Binding-site contacts:
Ligand atom O5 contacts residue ASN77 of chain 1.C at 2.5 Å (h-bond).
Ligand atom C4 contacts residue ASN77 of chain 1.C at 4.3 Å.
Ligand atom C2 contacts residue ASN77 of chain 1.C at 2.4 Å.
Ligand atom O5 contacts residue PHE75 of chain 1.C at 4.2 Å.
Ligand atom C1 contacts residue ASN77 of chain 1.C at 1.4 Å.
Ligand atom O7 contacts residue VAL60 of chain 1.C at 3.1 Å.
Ligand atom C7 contacts residue ASN77 of chain 1.C at 3.1 Å.
Ligand atom C3 contacts residue ASN77 of chain 1.C at 3.8 Å.
Ligand atom O7 contacts residue ASN77 of chain 1.C at 3.1 Å (h-bond).
Ligand atom O6 contacts residue ARG86 of chain 1.C at 4.2 Å.
Ligand atom O7 contacts residue PHE75 of chain 1.C at 4.0 Å.
Ligand atom C8 contacts residue ASN77 of chain 1.C at 4.2 Å.
Ligand atom C5 contacts residue THR79 of chain 1.C at 3.9 Å.
Ligand atom O6 contacts residue PHE75 of chain 1.C at 4.1 Å.
Ligand atom C8 contacts residue GLN55 of chain 1.C at 3.8 Å.
Ligand atom N2 contacts residue VAL60 of chain 1.C at 4.4 Å.
Ligand atom O6 contacts residue THR79 of chain 1.C at 2.5 Å (h-bond).
Ligand atom O5 contacts residue THR79 of chain 1.C at 3.5 Å (h-bond).
Ligand atom N2 contacts residue ASN77 of chain 1.C at 2.8 Å (h-bond).
Ligand atom C8 contacts residue VAL60 of chain 1.C at 3.2 Å (hydrophobic).
Ligand atom C5 contacts residue ASN77 of chain 1.C at 3.7 Å.
Ligand atom C6 contacts residue THR79 of chain 1.C at 3.1 Å.
Ligand atom C7 contacts residue VAL60 of chain 1.C at 3.4 Å (hydrophobic).

This small molecule binds to this protein.
Small molecule (SMILES): CC(=O)N[C@@H]1[C@@H](O)[C@H](O)[C@@H](CO)O[C@H]1O

Sequence of chain 1.C:
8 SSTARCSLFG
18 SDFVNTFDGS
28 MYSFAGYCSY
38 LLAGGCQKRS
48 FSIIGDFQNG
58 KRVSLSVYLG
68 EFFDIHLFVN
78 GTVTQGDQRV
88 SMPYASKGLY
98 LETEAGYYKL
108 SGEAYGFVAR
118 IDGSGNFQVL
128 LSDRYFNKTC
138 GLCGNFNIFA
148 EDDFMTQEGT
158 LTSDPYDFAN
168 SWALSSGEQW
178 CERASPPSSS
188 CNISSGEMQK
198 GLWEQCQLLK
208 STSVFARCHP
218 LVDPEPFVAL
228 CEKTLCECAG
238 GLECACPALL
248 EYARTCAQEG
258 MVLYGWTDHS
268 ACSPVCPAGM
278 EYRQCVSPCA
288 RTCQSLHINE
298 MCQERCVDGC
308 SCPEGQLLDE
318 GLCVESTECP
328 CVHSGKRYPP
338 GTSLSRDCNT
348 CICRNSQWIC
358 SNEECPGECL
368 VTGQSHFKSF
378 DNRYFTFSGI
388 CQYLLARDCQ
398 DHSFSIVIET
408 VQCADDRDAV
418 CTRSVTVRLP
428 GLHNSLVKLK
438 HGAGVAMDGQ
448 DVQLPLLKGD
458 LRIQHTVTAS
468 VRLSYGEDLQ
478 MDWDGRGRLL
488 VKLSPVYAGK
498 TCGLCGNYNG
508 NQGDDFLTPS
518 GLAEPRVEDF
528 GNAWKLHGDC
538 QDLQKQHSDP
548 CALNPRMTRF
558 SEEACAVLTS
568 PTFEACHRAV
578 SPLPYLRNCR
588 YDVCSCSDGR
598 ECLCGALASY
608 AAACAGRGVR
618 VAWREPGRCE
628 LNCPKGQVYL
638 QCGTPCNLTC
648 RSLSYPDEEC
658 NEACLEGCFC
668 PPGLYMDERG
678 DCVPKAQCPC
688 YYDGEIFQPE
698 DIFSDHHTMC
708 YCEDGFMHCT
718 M